Binding-site contacts:
Ligand atom C5 contacts residue ASN714 of chain 1.G at 3.6 Å.
Ligand atom N2 contacts residue LEU919 of chain 1.G at 4.4 Å.
Ligand atom C2 contacts residue LEU919 of chain 1.G at 4.5 Å (hydrophobic).
Ligand atom C1 contacts residue ASN714 of chain 1.G at 1.4 Å.
Ligand atom O5 contacts residue GLN923 of chain 1.G at 3.9 Å.
Ligand atom C3 contacts residue ASN714 of chain 1.G at 3.8 Å.
Ligand atom N2 contacts residue ASN714 of chain 1.G at 3.0 Å (h-bond).
Ligand atom C8 contacts residue THR713 of chain 1.G at 4.2 Å.
Ligand atom C1 contacts residue GLN923 of chain 1.G at 4.3 Å.
Ligand atom C1 contacts residue GLN1068 of chain 1.G at 4.4 Å.
Ligand atom C1 contacts residue LEU919 of chain 1.G at 4.1 Å (hydrophobic).
Ligand atom C3 contacts residue LEU919 of chain 1.G at 4.2 Å (hydrophobic).
Ligand atom O5 contacts residue ASN714 of chain 1.G at 2.3 Å (h-bond).
Ligand atom C7 contacts residue ASN714 of chain 1.G at 3.3 Å.
Ligand atom O4 contacts residue LEU919 of chain 1.G at 4.0 Å.
Ligand atom C5 contacts residue GLN923 of chain 1.G at 3.6 Å.
Ligand atom C2 contacts residue ASN714 of chain 1.G at 2.5 Å.
Ligand atom O5 contacts residue GLN1068 of chain 1.G at 4.2 Å.
Ligand atom O7 contacts residue GLN1068 of chain 1.G at 3.6 Å (h-bond).
Ligand atom C5 contacts residue LEU919 of chain 1.G at 4.1 Å (hydrophobic).
Ligand atom C4 contacts residue LEU919 of chain 1.G at 4.4 Å (hydrophobic).
Ligand atom C8 contacts residue ASN714 of chain 1.G at 4.1 Å.
Ligand atom C6 contacts residue GLN923 of chain 1.G at 3.9 Å.
Ligand atom C7 contacts residue GLN1068 of chain 1.G at 4.4 Å.
Ligand atom C4 contacts residue ASN714 of chain 1.G at 4.2 Å.
Ligand atom O7 contacts residue ASN714 of chain 1.G at 3.6 Å (h-bond).

The small molecule below binds the protein below.
Small molecule (SMILES): CC(=O)N[C@@H]1[C@@H](O)[C@H](O)[C@@H](CO)O[C@H]1O

Sequence of chain 1.G:
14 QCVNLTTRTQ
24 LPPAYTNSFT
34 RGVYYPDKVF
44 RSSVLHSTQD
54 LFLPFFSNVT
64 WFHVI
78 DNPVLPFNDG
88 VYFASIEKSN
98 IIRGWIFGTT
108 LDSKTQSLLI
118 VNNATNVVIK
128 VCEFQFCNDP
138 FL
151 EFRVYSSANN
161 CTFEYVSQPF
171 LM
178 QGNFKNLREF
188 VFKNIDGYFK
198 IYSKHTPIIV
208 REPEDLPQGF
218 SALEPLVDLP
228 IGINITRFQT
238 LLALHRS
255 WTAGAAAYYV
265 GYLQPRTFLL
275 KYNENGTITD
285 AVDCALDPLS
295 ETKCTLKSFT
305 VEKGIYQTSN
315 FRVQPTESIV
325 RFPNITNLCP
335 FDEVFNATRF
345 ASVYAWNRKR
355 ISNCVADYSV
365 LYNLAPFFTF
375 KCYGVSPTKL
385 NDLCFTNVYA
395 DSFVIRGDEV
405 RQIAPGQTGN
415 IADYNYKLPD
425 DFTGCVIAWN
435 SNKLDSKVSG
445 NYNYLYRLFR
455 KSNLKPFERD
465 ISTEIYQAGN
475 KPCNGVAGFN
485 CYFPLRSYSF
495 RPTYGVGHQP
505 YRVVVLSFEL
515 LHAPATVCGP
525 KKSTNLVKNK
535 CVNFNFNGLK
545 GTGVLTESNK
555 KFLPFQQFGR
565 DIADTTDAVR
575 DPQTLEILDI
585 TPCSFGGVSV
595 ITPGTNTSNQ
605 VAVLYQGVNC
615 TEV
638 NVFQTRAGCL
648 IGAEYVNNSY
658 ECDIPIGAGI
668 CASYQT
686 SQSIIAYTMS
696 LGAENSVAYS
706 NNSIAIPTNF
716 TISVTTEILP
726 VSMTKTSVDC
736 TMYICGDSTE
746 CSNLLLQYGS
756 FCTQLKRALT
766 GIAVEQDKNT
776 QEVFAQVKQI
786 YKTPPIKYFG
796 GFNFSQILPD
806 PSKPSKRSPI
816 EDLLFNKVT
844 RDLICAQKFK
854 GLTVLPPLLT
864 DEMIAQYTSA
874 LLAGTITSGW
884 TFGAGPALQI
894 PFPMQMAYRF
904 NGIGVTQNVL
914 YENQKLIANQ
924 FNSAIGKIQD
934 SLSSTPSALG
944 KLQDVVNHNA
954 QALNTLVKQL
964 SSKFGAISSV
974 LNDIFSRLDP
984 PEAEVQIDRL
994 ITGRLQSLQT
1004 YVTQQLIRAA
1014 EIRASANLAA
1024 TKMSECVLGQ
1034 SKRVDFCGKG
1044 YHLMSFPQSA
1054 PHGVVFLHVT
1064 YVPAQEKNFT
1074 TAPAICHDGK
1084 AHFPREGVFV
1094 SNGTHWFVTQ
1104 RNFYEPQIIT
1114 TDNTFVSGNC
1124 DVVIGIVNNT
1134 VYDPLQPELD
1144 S